Sequence of chain 1.A:
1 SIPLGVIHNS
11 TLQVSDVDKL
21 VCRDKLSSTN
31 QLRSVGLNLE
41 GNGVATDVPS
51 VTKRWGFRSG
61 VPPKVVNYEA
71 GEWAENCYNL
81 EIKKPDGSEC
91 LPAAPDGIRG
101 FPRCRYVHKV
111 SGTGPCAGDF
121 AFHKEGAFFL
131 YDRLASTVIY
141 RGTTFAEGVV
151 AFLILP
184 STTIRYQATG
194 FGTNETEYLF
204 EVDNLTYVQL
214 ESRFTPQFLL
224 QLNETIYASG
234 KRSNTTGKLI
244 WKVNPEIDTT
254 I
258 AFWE

Binding-site contacts:
Ligand atom O5 contacts residue GLU125 of chain 1.A at 4.2 Å.
Ligand atom O7 contacts residue ASN61 of chain 1.B at 4.0 Å.
Ligand atom C7 contacts residue ASN61 of chain 1.B at 3.2 Å.
Ligand atom O7 contacts residue GLU125 of chain 1.A at 4.4 Å.
Ligand atom C2 contacts residue ASN61 of chain 1.B at 2.5 Å.
Ligand atom C6 contacts residue GLN6 of chain 1.B at 3.8 Å.
Ligand atom C1 contacts residue GLN6 of chain 1.B at 3.4 Å.
Ligand atom C4 contacts residue GLU125 of chain 1.A at 4.4 Å.
Ligand atom C6 contacts residue GLU125 of chain 1.A at 3.4 Å.
Ligand atom C8 contacts residue GLY126 of chain 1.A at 4.4 Å.
Ligand atom C5 contacts residue ASN61 of chain 1.B at 3.6 Å.
Ligand atom O5 contacts residue ASN61 of chain 1.B at 2.3 Å (h-bond).
Ligand atom C5 contacts residue GLU125 of chain 1.A at 3.4 Å.
Ligand atom C8 contacts residue THR64 of chain 1.B at 3.8 Å.
Ligand atom C1 contacts residue ASN61 of chain 1.B at 1.4 Å.
Ligand atom O3 contacts residue GLU125 of chain 1.A at 3.5 Å (salt-bridge).
Ligand atom O5 contacts residue GLN6 of chain 1.B at 2.7 Å (h-bond).
Ligand atom C8 contacts residue PRO7 of chain 1.B at 4.5 Å (hydrophobic).
Ligand atom C2 contacts residue GLN6 of chain 1.B at 4.2 Å.
Ligand atom C8 contacts residue ASN61 of chain 1.B at 3.5 Å.
Ligand atom O6 contacts residue ALA5 of chain 1.B at 4.4 Å.
Ligand atom C8 contacts residue GLU125 of chain 1.A at 4.0 Å.
Ligand atom O6 contacts residue LYS53 of chain 1.A at 4.3 Å.
Ligand atom C8 contacts residue ALA127 of chain 1.A at 4.2 Å (hydrophobic).
Ligand atom O4 contacts residue GLU125 of chain 1.A at 4.3 Å.
Ligand atom C4 contacts residue ASN61 of chain 1.B at 4.2 Å.
Ligand atom O6 contacts residue LYS124 of chain 1.A at 3.6 Å.
Ligand atom C8 contacts residue VAL149 of chain 1.A at 4.0 Å (hydrophobic).
Ligand atom O7 contacts residue LEU39 of chain 1.A at 3.6 Å.
Ligand atom N2 contacts residue ASN61 of chain 1.B at 2.5 Å (h-bond).
Ligand atom C5 contacts residue GLN6 of chain 1.B at 3.8 Å.
Ligand atom O6 contacts residue GLN6 of chain 1.B at 4.1 Å.
Ligand atom C3 contacts residue ASN61 of chain 1.B at 3.9 Å.

Sequence of chain 1.B:
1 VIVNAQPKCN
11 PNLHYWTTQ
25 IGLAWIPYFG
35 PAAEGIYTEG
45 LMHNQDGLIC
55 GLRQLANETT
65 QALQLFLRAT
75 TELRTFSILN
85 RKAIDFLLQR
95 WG

A small-molecule ligand and the protein it binds are described below.
Small molecule (SMILES): CC(=O)N[C@H]1[C@H](O[C@H]2[C@H](O)[C@@H](NC(C)=O)CO[C@@H]2CO)O[C@H](CO)[C@@H](O[C@@H]2O[C@H](CO)[C@@H](O)[C@H](O[C@H]3O[C@H](CO)[C@@H](O)[C@H](O)[C@@H]3O)[C@@H]2O)[C@@H]1O